A protein and the small-molecule ligand that binds it are described below.
Small molecule (SMILES): C[C@@H](O[P](=O)(O)O[P](=O)(O)O[P](=O)(O)OC[C@H]1O[C@@H](n2cnc3c(=O)[nH]c(N)nc32)[C@H](O)[C@@H]1O)c1ccccc1[N+](=O)[O-]

Binding-site contacts:
Ligand atom C6' contacts residue GLY13 of chain 1.A at 3.7 Å.
Ligand atom O1G contacts residue MG1 of chain 1.B at 2.5 Å.
Ligand atom N1 contacts residue ASP119 of chain 1.A at 3.2 Å (salt-bridge).
Ligand atom O2G contacts residue LYS16 of chain 1.A at 3.6 Å.
Ligand atom O4' contacts residue LYS117 of chain 1.A at 2.6 Å (salt-bridge).
Ligand atom N7 contacts residue GLY15 of chain 1.A at 3.6 Å.
Ligand atom O2B contacts residue SER17 of chain 1.A at 3.2 Å (h-bond).
Ligand atom O6 contacts residue ASN116 of chain 1.A at 3.2 Å (h-bond).
Ligand atom N3 contacts residue PHE28 of chain 1.A at 2.9 Å.
Ligand atom O1A contacts residue GLY15 of chain 1.A at 2.9 Å.
Ligand atom O6 contacts residue ALA146 of chain 1.A at 2.9 Å (h-bond).
Ligand atom C6 contacts residue LYS117 of chain 1.A at 3.5 Å.
Ligand atom O1B contacts residue VAL14 of chain 1.A at 3.5 Å (h-bond).
Ligand atom N2 contacts residue ASP119 of chain 1.A at 3.3 Å (salt-bridge).
Ligand atom O3B contacts residue GLY13 of chain 1.A at 2.7 Å (h-bond).
Ligand atom O3B contacts residue LYS16 of chain 1.A at 3.6 Å.
Ligand atom O1B contacts residue LYS16 of chain 1.A at 2.9 Å (salt-bridge).
Ligand atom O1A contacts residue SER17 of chain 1.A at 3.3 Å (h-bond).
Ligand atom O1B contacts residue GLY13 of chain 1.A at 3.6 Å.
Ligand atom O3A contacts residue GLY13 of chain 1.A at 3.6 Å.
Ligand atom CM' contacts residue GLY13 of chain 1.A at 3.1 Å.
Ligand atom O2G contacts residue GLY12 of chain 1.A at 3.6 Å.
Ligand atom O2A contacts residue SER17 of chain 1.A at 3.4 Å.
Ligand atom O2' contacts residue ASP30 of chain 1.A at 3.6 Å.
Ligand atom CM' contacts residue GLY12 of chain 1.A at 3.5 Å.
Ligand atom O2B contacts residue MG1 of chain 1.B at 3.0 Å.
Ligand atom O6 contacts residue SER145 of chain 1.A at 3.4 Å.
Ligand atom N9 contacts residue PHE28 of chain 1.A at 3.4 Å.
Ligand atom O1A contacts residue LYS16 of chain 1.A at 3.5 Å (salt-bridge).
Ligand atom N7 contacts residue ALA18 of chain 1.A at 3.7 Å.
Ligand atom O6 contacts residue LYS117 of chain 1.A at 3.4 Å.
Ligand atom N7 contacts residue ASN116 of chain 1.A at 3.4 Å (h-bond).
Ligand atom C4 contacts residue PHE28 of chain 1.A at 3.1 Å (hydrophobic).
Ligand atom C8 contacts residue ALA18 of chain 1.A at 3.3 Å (hydrophobic).
Ligand atom C4B contacts residue LYS117 of chain 1.A at 3.5 Å.
Ligand atom O2G contacts residue GLY60 of chain 1.A at 2.9 Å (h-bond).
Ligand atom O1B contacts residue GLY15 of chain 1.A at 2.8 Å (h-bond).
Ligand atom O1A contacts residue ALA18 of chain 1.A at 3.2 Å (h-bond).
Ligand atom O2' contacts residue VAL29 of chain 1.A at 3.4 Å (h-bond).
Ligand atom O'L contacts residue PRO34 of chain 1.A at 3.2 Å.

Sequence of chain 1.A:
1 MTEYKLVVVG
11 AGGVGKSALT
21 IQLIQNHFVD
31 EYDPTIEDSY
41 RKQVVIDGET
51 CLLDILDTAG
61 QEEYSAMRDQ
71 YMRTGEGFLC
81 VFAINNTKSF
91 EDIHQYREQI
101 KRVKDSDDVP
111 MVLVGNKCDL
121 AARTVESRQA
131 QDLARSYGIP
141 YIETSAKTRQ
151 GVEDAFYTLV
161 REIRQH